Binding-site contacts:
Ligand atom C25 contacts residue GLY186 of chain 1.B at 3.3 Å.
Ligand atom O22 contacts residue ALA192 of chain 1.A at 3.6 Å (h-bond).
Ligand atom C6 contacts residue ARG60 of chain 1.A at 3.7 Å.
Ligand atom N8 contacts residue ARG60 of chain 1.A at 3.5 Å (salt-bridge).
Ligand atom C4 contacts residue VAL40 of chain 1.B at 3.4 Å (hydrophobic).
Ligand atom N8 contacts residue LYS191 of chain 1.A at 3.7 Å.
Ligand atom O19 contacts residue THR38 of chain 1.B at 3.3 Å (h-bond).
Ligand atom CL contacts residue ARG60 of chain 1.A at 3.7 Å.
Ligand atom C10 contacts residue THR38 of chain 1.B at 3.6 Å.
Ligand atom C4 contacts residue ARG60 of chain 1.A at 3.6 Å.
Ligand atom C1 contacts residue ARG60 of chain 1.A at 3.5 Å.
Ligand atom C21 contacts residue LYS191 of chain 1.A at 3.3 Å.
Ligand atom O13 contacts residue GLU190 of chain 1.A at 3.4 Å (salt-bridge).
Ligand atom C18 contacts residue LYS191 of chain 1.A at 3.4 Å.
Ligand atom C3 contacts residue PRO188 of chain 1.A at 3.7 Å (hydrophobic).
Ligand atom N8 contacts residue PRO188 of chain 1.A at 3.7 Å.
Ligand atom CL contacts residue LEU63 of chain 1.A at 3.7 Å.
Ligand atom C6 contacts residue THR38 of chain 1.B at 3.2 Å.
Ligand atom C25 contacts residue TYR185 of chain 1.B at 3.6 Å (hydrophobic).
Ligand atom CL contacts residue TRP67 of chain 1.A at 3.7 Å.
Ligand atom C3 contacts residue GLU190 of chain 1.A at 3.6 Å.
Ligand atom C12 contacts residue THR38 of chain 1.B at 3.6 Å.
Ligand atom N23 contacts residue LYS191 of chain 1.A at 2.1 Å (salt-bridge).
Ligand atom C14 contacts residue THR38 of chain 1.B at 3.7 Å.
Ligand atom N23 contacts residue ALA192 of chain 1.A at 2.9 Å (h-bond).
Ligand atom C18 contacts residue THR38 of chain 1.B at 3.7 Å.
Ligand atom C7 contacts residue ARG60 of chain 1.A at 3.5 Å.
Ligand atom N11 contacts residue THR38 of chain 1.B at 2.7 Å (h-bond).
Ligand atom C6 contacts residue VAL40 of chain 1.B at 3.5 Å (hydrophobic).
Ligand atom S2 contacts residue PRO188 of chain 1.A at 3.5 Å (h-bond).
Ligand atom C20 contacts residue LEU39 of chain 1.B at 3.6 Å (hydrophobic).
Ligand atom C27 contacts residue HIS57 of chain 1.B at 3.4 Å.
Ligand atom C24 contacts residue TYR185 of chain 1.B at 3.2 Å (hydrophobic).
Ligand atom C3 contacts residue ARG60 of chain 1.A at 3.7 Å.
Ligand atom C21 contacts residue ALA192 of chain 1.A at 3.6 Å (hydrophobic).
Ligand atom O19 contacts residue LYS191 of chain 1.A at 2.0 Å (salt-bridge).
Ligand atom O22 contacts residue PRO194 of chain 1.A at 3.7 Å.
Ligand atom N8 contacts residue GLU190 of chain 1.A at 2.7 Å (salt-bridge).
Ligand atom C5 contacts residue VAL40 of chain 1.B at 3.4 Å (hydrophobic).
Ligand atom S2 contacts residue ARG60 of chain 1.A at 3.7 Å.

Sequence of chain 1.A:
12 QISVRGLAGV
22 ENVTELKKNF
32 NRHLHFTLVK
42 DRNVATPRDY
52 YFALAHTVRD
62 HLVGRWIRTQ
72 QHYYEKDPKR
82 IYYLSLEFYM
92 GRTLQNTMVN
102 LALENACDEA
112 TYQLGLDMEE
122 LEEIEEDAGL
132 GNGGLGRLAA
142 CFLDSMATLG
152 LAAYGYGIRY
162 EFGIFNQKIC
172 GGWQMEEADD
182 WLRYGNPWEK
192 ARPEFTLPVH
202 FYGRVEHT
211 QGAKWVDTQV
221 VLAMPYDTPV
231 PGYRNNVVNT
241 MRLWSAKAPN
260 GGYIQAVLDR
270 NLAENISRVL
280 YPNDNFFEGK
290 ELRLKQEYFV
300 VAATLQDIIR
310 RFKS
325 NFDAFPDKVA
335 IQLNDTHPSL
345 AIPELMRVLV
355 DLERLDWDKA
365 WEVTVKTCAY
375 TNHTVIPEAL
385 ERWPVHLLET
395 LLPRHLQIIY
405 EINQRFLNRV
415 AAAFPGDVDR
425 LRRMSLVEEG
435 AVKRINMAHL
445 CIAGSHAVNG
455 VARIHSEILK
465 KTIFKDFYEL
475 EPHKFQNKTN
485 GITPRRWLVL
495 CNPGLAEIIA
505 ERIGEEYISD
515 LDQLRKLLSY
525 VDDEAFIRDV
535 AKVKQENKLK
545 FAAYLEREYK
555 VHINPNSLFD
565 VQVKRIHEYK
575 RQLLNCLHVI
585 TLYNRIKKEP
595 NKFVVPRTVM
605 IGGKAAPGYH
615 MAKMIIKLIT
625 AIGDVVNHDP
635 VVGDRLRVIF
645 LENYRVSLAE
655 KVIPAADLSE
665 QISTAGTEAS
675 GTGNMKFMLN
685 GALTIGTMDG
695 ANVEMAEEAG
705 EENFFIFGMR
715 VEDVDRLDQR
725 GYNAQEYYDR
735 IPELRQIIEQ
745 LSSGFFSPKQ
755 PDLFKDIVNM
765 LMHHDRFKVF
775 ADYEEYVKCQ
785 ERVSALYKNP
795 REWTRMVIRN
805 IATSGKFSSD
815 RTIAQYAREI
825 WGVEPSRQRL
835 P

The protein below binds the small molecule below.
Small molecule (SMILES): NC(=O)CN1C(=O)[C@@H](NC(=O)C2=CC3=CC(Cl)SC3=N2)Cc2ccccc21

Sequence of chain 1.B:
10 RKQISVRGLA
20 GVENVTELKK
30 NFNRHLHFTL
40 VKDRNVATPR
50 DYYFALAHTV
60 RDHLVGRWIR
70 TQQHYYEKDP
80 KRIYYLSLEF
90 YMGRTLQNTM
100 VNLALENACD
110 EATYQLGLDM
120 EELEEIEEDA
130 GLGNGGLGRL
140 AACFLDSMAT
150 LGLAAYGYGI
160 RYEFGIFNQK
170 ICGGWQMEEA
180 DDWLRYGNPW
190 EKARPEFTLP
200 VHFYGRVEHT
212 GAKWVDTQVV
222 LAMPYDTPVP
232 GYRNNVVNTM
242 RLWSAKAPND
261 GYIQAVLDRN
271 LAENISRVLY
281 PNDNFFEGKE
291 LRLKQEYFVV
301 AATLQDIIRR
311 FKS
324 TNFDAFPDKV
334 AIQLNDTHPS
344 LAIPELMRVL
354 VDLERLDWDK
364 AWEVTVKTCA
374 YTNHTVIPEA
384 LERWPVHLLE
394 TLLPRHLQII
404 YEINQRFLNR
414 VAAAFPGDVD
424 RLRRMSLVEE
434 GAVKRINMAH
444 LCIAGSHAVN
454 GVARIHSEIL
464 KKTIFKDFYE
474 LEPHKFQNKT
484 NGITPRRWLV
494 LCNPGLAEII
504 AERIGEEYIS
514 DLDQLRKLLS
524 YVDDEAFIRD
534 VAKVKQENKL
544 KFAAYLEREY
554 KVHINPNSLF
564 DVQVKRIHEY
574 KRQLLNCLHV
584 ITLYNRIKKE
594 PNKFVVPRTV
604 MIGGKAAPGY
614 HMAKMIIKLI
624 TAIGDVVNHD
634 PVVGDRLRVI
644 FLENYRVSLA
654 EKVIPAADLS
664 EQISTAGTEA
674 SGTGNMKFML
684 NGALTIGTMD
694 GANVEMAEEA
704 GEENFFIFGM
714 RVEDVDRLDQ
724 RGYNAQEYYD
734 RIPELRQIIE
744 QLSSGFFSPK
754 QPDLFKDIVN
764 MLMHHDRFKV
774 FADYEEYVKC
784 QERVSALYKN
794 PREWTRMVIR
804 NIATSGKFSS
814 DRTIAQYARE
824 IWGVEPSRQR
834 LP